Binding-site contacts:
Ligand atom FAF contacts residue LEU408 of chain 1.L at 3.7 Å.
Ligand atom OAC contacts residue CO31 of chain 1.FD at 3.0 Å (h-bond).
Ligand atom O contacts residue ASP375 of chain 1.L at 3.2 Å (salt-bridge).
Ligand atom C contacts residue LEU403 of chain 1.L at 3.7 Å (hydrophobic).
Ligand atom C contacts residue ASP375 of chain 1.L at 3.6 Å.
Ligand atom FAD contacts residue ALA493 of chain 1.L at 3.0 Å.
Ligand atom FAF contacts residue LEU311 of chain 1.L at 3.7 Å.
Ligand atom O contacts residue LYS302 of chain 1.L at 2.8 Å (salt-bridge).
Ligand atom O contacts residue ASP295 of chain 1.L at 3.1 Å (salt-bridge).
Ligand atom OAB contacts residue GLY405 of chain 1.L at 2.8 Å (h-bond).
Ligand atom OAC contacts residue LYS290 of chain 1.L at 2.7 Å (salt-bridge).
Ligand atom CAN contacts residue ASN373 of chain 1.L at 3.6 Å.
Ligand atom CAI contacts residue GLY405 of chain 1.L at 3.7 Å.
Ligand atom O contacts residue ZN1 of chain 1.GD at 2.2 Å.
Ligand atom FAF contacts residue PHE499 of chain 1.L at 3.0 Å.
Ligand atom CBA contacts residue LEU408 of chain 1.L at 3.5 Å (hydrophobic).
Ligand atom FAD contacts residue LEU408 of chain 1.L at 3.6 Å.
Ligand atom CAJ contacts residue GLY405 of chain 1.L at 3.4 Å.
Ligand atom NAR contacts residue LYS290 of chain 1.L at 3.4 Å (salt-bridge).
Ligand atom NAR contacts residue ASP375 of chain 1.L at 3.6 Å (salt-bridge).
Ligand atom OAC contacts residue ASP375 of chain 1.L at 3.4 Å (salt-bridge).
Ligand atom OAC contacts residue ASP295 of chain 1.L at 3.0 Å (salt-bridge).
Ligand atom CAV contacts residue LEU408 of chain 1.L at 3.5 Å (hydrophobic).
Ligand atom FAE contacts residue MET308 of chain 1.L at 3.1 Å.
Ligand atom OAC contacts residue ASP315 of chain 1.L at 3.5 Å (salt-bridge).
Ligand atom NAR contacts residue CO31 of chain 1.FD at 3.0 Å (h-bond).
Ligand atom OAC contacts residue GLU377 of chain 1.L at 2.8 Å (salt-bridge).
Ligand atom CAX contacts residue GLY405 of chain 1.L at 3.7 Å.
Ligand atom NAR contacts residue ZN1 of chain 1.GD at 2.9 Å.
Ligand atom C contacts residue ZN1 of chain 1.GD at 2.8 Å.
Ligand atom CBA contacts residue LEU311 of chain 1.L at 3.6 Å (hydrophobic).
Ligand atom FAD contacts residue PHE499 of chain 1.L at 3.5 Å.
Ligand atom CA contacts residue LEU403 of chain 1.L at 3.2 Å (hydrophobic).
Ligand atom CAZ contacts residue GLY405 of chain 1.L at 3.4 Å.
Ligand atom OAB contacts residue THR404 of chain 1.L at 3.2 Å.
Ligand atom FAF contacts residue MET308 of chain 1.L at 3.5 Å.
Ligand atom CAG contacts residue GLY405 of chain 1.L at 3.7 Å.
Ligand atom FAE contacts residue GLY306 of chain 1.L at 3.4 Å.
Ligand atom OAC contacts residue ZN1 of chain 1.GD at 2.3 Å.
Ligand atom NAR contacts residue LEU403 of chain 1.L at 3.2 Å (h-bond).

This small molecule binds to this protein.
Small molecule (SMILES): O=C(N[C@@H](C(=O)NO)c1ccc(-c2cc(F)c(F)c(F)c2)cc1)C1CCCCC1

Sequence of chain 1.L:
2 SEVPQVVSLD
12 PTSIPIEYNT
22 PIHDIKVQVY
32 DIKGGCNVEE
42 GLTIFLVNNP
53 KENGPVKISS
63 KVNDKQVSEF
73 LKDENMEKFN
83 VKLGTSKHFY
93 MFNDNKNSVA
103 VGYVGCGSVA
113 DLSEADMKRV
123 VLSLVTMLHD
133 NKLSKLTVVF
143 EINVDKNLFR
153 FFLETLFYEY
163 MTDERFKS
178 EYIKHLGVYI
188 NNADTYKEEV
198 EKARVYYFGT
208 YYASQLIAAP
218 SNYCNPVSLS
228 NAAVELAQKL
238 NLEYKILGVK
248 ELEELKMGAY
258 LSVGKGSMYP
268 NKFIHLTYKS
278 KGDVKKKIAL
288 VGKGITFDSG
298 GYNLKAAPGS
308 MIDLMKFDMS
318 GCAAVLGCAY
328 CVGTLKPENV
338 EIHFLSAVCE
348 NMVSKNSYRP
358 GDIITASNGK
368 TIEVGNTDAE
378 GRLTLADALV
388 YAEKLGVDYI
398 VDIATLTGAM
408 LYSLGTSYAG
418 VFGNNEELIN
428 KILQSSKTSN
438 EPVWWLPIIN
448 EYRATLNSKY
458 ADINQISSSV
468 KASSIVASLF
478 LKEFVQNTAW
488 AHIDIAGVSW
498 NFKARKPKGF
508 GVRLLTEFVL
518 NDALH